The small molecule below binds the protein below.
Small molecule (SMILES): COc1cc(C=O)ccc1O

Sequence of chain 3.B:
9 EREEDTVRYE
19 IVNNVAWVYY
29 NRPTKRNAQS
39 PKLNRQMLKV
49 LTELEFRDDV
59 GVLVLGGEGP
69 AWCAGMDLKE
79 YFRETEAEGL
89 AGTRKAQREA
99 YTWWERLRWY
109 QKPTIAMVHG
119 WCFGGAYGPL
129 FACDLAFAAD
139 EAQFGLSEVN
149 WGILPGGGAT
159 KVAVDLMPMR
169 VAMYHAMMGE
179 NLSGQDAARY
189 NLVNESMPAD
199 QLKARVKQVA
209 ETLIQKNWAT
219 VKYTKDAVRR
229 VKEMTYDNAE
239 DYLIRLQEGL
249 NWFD

Binding-site contacts:
Ligand atom CAE contacts residue GLY123 of chain 2.B at 4.2 Å.
Ligand atom CAF contacts residue MET74 of chain 2.B at 3.9 Å (hydrophobic).
Ligand atom CAK contacts residue GLY155 of chain 2.B at 4.3 Å.
Ligand atom CAF contacts residue TYR79 of chain 2.B at 3.6 Å (hydrophobic).
Ligand atom OAB contacts residue GLU146 of chain 2.B at 2.5 Å (salt-bridge).
Ligand atom OAB contacts residue GLY154 of chain 2.B at 3.3 Å (h-bond).
Ligand atom CAE contacts residue GLY154 of chain 2.B at 3.8 Å.
Ligand atom CAD contacts residue GLY154 of chain 2.B at 3.4 Å.
Ligand atom CAJ contacts residue GLY155 of chain 2.B at 4.2 Å.
Ligand atom CAE contacts residue MET74 of chain 2.B at 3.6 Å (hydrophobic).
Ligand atom CAI contacts residue GLY154 of chain 2.B at 3.5 Å.
Ligand atom CAE contacts residue GLY155 of chain 2.B at 3.6 Å.
Ligand atom CAD contacts residue GLY155 of chain 2.B at 4.1 Å.
Ligand atom CAI contacts residue PHE80 of chain 2.B at 4.2 Å (hydrophobic).
Ligand atom CAD contacts residue GLY123 of chain 2.B at 3.9 Å.
Ligand atom CAG contacts residue GLY154 of chain 2.B at 3.8 Å.
Ligand atom OAC contacts residue GLN95 of chain 2.B at 3.8 Å.
Ligand atom OAC contacts residue TYR99 of chain 2.B at 4.3 Å.
Ligand atom OAB contacts residue LEU152 of chain 2.B at 4.0 Å.
Ligand atom CAK contacts residue PHE80 of chain 2.B at 3.7 Å (hydrophobic).
Ligand atom CAD contacts residue GLU146 of chain 2.B at 3.1 Å.
Ligand atom CAG contacts residue ILE151 of chain 2.B at 4.2 Å (hydrophobic).
Ligand atom CAJ contacts residue TYR79 of chain 2.B at 3.5 Å (hydrophobic).
Ligand atom CAI contacts residue MET74 of chain 2.B at 4.2 Å (hydrophobic).
Ligand atom CAF contacts residue GLY155 of chain 2.B at 3.8 Å.
Ligand atom CAA contacts residue GLN245 of chain 3.B at 4.3 Å.
Ligand atom OAB contacts residue COA1 of chain 2.K at 4.1 Å.
Ligand atom OAB contacts residue PRO153 of chain 2.B at 4.2 Å.
Ligand atom CAG contacts residue PHE80 of chain 2.B at 3.7 Å (hydrophobic).
Ligand atom CAI contacts residue GLY155 of chain 2.B at 3.6 Å.
Ligand atom CAD contacts residue COA1 of chain 2.K at 3.9 Å.
Ligand atom CAG contacts residue GLY155 of chain 2.B at 4.0 Å.
Ligand atom CAA contacts residue PHE80 of chain 2.B at 3.8 Å (hydrophobic).
Ligand atom OAC contacts residue TYR79 of chain 2.B at 2.5 Å (h-bond).
Ligand atom CAF contacts residue TRP102 of chain 2.B at 4.1 Å (hydrophobic).
Ligand atom CAA contacts residue ILE151 of chain 2.B at 4.2 Å (hydrophobic).
Ligand atom CAE contacts residue TRP102 of chain 2.B at 4.2 Å (hydrophobic).
Ligand atom CAJ contacts residue PHE80 of chain 2.B at 4.1 Å (hydrophobic).
Ligand atom OAB contacts residue ILE151 of chain 2.B at 3.8 Å.
Ligand atom OAH contacts residue PHE80 of chain 2.B at 3.5 Å.

Sequence of chain 2.B:
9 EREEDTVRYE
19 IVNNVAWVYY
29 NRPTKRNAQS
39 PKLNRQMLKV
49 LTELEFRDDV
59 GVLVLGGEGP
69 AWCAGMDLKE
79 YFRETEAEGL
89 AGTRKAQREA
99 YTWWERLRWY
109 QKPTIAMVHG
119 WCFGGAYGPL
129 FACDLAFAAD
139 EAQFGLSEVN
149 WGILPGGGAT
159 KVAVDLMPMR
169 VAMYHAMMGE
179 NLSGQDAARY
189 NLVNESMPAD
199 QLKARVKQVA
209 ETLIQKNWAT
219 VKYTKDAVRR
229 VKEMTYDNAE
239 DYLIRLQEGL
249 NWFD